Sequence of chain 1.B:
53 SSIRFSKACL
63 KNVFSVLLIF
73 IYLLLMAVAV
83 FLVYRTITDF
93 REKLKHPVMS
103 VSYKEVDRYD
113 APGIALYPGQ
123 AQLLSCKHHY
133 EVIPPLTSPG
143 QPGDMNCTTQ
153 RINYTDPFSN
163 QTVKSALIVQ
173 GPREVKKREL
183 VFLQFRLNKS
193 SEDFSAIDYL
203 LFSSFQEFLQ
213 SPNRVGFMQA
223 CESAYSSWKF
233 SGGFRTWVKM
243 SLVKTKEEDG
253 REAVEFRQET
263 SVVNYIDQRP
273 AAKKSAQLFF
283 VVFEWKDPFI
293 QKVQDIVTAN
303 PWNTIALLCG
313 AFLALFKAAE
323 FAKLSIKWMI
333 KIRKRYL

Binding-site contacts:
Ligand atom C1 contacts residue ASN155 of chain 1.B at 1.4 Å.
Ligand atom C3 contacts residue ASN155 of chain 1.B at 3.8 Å.
Ligand atom C1 contacts residue SER167 of chain 1.B at 4.4 Å.
Ligand atom C5 contacts residue SER167 of chain 1.B at 4.1 Å.
Ligand atom O6 contacts residue SER167 of chain 1.B at 3.4 Å.
Ligand atom C5 contacts residue ASN155 of chain 1.B at 3.6 Å.
Ligand atom O5 contacts residue ASN155 of chain 1.B at 2.3 Å (h-bond).
Ligand atom O7 contacts residue ARG153 of chain 1.B at 4.4 Å.
Ligand atom C4 contacts residue ASN155 of chain 1.B at 4.2 Å.
Ligand atom C7 contacts residue ASN155 of chain 1.B at 3.5 Å.
Ligand atom N2 contacts residue ASN155 of chain 1.B at 2.9 Å (h-bond).
Ligand atom C6 contacts residue SER167 of chain 1.B at 4.1 Å.
Ligand atom O5 contacts residue SER167 of chain 1.B at 3.9 Å.
Ligand atom C2 contacts residue ASN155 of chain 1.B at 2.4 Å.
Ligand atom O7 contacts residue ASN155 of chain 1.B at 3.8 Å.

This protein binds this small molecule.
Small molecule (SMILES): CC(=O)N[C@H]1[C@H](O[C@H]2[C@H](O)[C@@H](NC(C)=O)CO[C@@H]2CO)O[C@H](CO)[C@@H](O)[C@@H]1O